Binding-site contacts:
Ligand atom C8 contacts residue ASN135 of chain 1.C at 3.6 Å.
Ligand atom C8 contacts residue TYR193 of chain 1.C at 3.6 Å (hydrophobic).
Ligand atom C7 contacts residue TYR193 of chain 1.C at 4.1 Å (hydrophobic).
Ligand atom C8 contacts residue CYS133 of chain 1.C at 3.6 Å (hydrophobic).
Ligand atom C4 contacts residue ASN135 of chain 1.C at 4.4 Å.
Ligand atom C2 contacts residue ASN135 of chain 1.C at 2.5 Å.
Ligand atom C7 contacts residue ASN135 of chain 1.C at 3.4 Å.
Ligand atom C3 contacts residue ASN135 of chain 1.C at 3.9 Å.
Ligand atom O5 contacts residue ASN135 of chain 1.C at 2.5 Å (h-bond).
Ligand atom C7 contacts residue ASN190 of chain 1.C at 4.2 Å.
Ligand atom C7 contacts residue THR134 of chain 1.C at 4.2 Å.
Ligand atom N2 contacts residue TYR193 of chain 1.C at 4.2 Å.
Ligand atom O7 contacts residue ASN135 of chain 1.C at 3.5 Å (h-bond).
Ligand atom O7 contacts residue THR134 of chain 1.C at 4.3 Å.
Ligand atom O7 contacts residue ASN190 of chain 1.C at 3.1 Å (h-bond).
Ligand atom C1 contacts residue ASN135 of chain 1.C at 1.5 Å.
Ligand atom C5 contacts residue ASN135 of chain 1.C at 3.8 Å.
Ligand atom N2 contacts residue LYS149 of chain 1.C at 4.1 Å.
Ligand atom C8 contacts residue LYS149 of chain 1.C at 4.0 Å.
Ligand atom N2 contacts residue ASN135 of chain 1.C at 2.9 Å (h-bond).
Ligand atom C8 contacts residue THR134 of chain 1.C at 3.5 Å.
Ligand atom O3 contacts residue TYR193 of chain 1.C at 4.5 Å.

Sequence of chain 1.C:
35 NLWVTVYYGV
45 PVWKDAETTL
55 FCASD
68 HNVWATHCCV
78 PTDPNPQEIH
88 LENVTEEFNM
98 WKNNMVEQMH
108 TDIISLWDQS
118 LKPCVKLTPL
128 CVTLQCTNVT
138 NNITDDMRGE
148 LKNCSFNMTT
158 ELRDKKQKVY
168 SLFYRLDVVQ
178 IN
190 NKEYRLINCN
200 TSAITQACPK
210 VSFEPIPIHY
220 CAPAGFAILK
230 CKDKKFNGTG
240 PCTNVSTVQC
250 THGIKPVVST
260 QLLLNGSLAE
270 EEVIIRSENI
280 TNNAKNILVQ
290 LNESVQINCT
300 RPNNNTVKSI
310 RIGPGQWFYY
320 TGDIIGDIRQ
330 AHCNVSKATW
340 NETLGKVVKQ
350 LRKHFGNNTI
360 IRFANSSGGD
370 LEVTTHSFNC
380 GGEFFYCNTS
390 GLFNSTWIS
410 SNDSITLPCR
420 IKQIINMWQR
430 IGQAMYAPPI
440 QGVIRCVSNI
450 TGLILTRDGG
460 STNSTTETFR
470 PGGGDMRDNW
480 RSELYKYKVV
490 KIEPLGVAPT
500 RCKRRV

The protein below binds the small molecule below.
Small molecule (SMILES): CC(=O)N[C@@H]1[C@@H](O)[C@H](O)[C@@H](CO)O[C@H]1O